This small molecule binds to this protein.
Small molecule (SMILES): NS(=O)(=O)c1nc2ccccc2s1

Sequence of chain 1.A:
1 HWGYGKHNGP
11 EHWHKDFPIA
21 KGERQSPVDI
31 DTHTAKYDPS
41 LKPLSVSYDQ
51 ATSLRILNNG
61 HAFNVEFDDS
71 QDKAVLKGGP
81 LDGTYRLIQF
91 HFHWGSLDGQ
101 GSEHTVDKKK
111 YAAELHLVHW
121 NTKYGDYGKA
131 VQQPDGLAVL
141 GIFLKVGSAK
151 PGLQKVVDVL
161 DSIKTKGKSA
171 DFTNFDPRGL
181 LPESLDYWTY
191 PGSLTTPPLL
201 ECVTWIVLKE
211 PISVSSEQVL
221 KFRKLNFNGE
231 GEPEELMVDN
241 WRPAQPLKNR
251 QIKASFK

Binding-site contacts:
Ligand atom O1 contacts residue PHE17 of chain 1.A at 3.7 Å.
Ligand atom N contacts residue LYS15 of chain 1.A at 3.9 Å.
Ligand atom S contacts residue TRP13 of chain 1.A at 4.2 Å.
Ligand atom C2 contacts residue TRP2 of chain 1.A at 4.3 Å (hydrophobic).
Ligand atom N contacts residue ASP16 of chain 1.A at 2.7 Å (salt-bridge).
Ligand atom O2 contacts residue ASN8 of chain 1.A at 3.7 Å.
Ligand atom S contacts residue TRP2 of chain 1.A at 4.0 Å.
Ligand atom O2 contacts residue TRP13 of chain 1.A at 3.2 Å.
Ligand atom N3 contacts residue HIS12 of chain 1.A at 4.3 Å.
Ligand atom N3 contacts residue HIS7 of chain 1.A at 4.2 Å.
Ligand atom C9 contacts residue HIS7 of chain 1.A at 4.2 Å.
Ligand atom S contacts residue HIS12 of chain 1.A at 3.9 Å.
Ligand atom O2 contacts residue TRP2 of chain 1.A at 3.5 Å.
Ligand atom C4 contacts residue HIS7 of chain 1.A at 3.6 Å.
Ligand atom N3 contacts residue HIS1 of chain 1.A at 4.2 Å.
Ligand atom C2 contacts residue HIS1 of chain 1.A at 4.2 Å.
Ligand atom N contacts residue HIS12 of chain 1.A at 2.9 Å (h-bond).
Ligand atom C2 contacts residue ASP16 of chain 1.A at 3.8 Å.
Ligand atom C9 contacts residue ASN8 of chain 1.A at 4.0 Å.
Ligand atom O1 contacts residue ASP16 of chain 1.A at 3.4 Å (salt-bridge).
Ligand atom S1 contacts residue ASP16 of chain 1.A at 3.7 Å.
Ligand atom C8 contacts residue HIS1 of chain 1.A at 4.0 Å.
Ligand atom O2 contacts residue HIS12 of chain 1.A at 3.6 Å.
Ligand atom S1 contacts residue TRP2 of chain 1.A at 4.3 Å.
Ligand atom S1 contacts residue HIS1 of chain 1.A at 3.9 Å.
Ligand atom N contacts residue TRP13 of chain 1.A at 3.8 Å.
Ligand atom C4 contacts residue ASN8 of chain 1.A at 4.1 Å.
Ligand atom O1 contacts residue TRP2 of chain 1.A at 3.5 Å.
Ligand atom C9 contacts residue HIS1 of chain 1.A at 4.1 Å.
Ligand atom N3 contacts residue ASN8 of chain 1.A at 3.8 Å.
Ligand atom S contacts residue ASP16 of chain 1.A at 3.5 Å (salt-bridge).